Binding-site contacts:
Ligand atom C15 contacts residue ILE143 of chain 2.A at 3.6 Å (hydrophobic).
Ligand atom C25 contacts residue SER150 of chain 2.A at 3.6 Å.
Ligand atom C4 contacts residue TYR170 of chain 2.A at 3.6 Å (hydrophobic).
Ligand atom C34 contacts residue SER153 of chain 2.A at 3.8 Å.
Ligand atom O33 contacts residue SER153 of chain 2.A at 2.8 Å (h-bond).
Ligand atom C10 contacts residue HIS180 of chain 2.A at 3.6 Å.
Ligand atom C13 contacts residue LEU105 of chain 2.A at 3.7 Å (hydrophobic).
Ligand atom C26 contacts residue SER150 of chain 2.A at 3.8 Å.
Ligand atom C5 contacts residue LEU108 of chain 2.A at 3.7 Å (hydrophobic).
Ligand atom C27 contacts residue SER112 of chain 2.A at 3.8 Å.
Ligand atom O9 contacts residue HIS270 of chain 2.A at 2.9 Å (h-bond).
Ligand atom C32 contacts residue CYS163 of chain 2.A at 3.8 Å (hydrophobic).
Ligand atom C4 contacts residue LEU105 of chain 2.A at 3.6 Å (hydrophobic).
Ligand atom O33 contacts residue SER150 of chain 2.A at 3.3 Å.
Ligand atom C4 contacts residue LEU108 of chain 2.A at 3.5 Å (hydrophobic).
Ligand atom C2 contacts residue LEU105 of chain 2.A at 3.8 Å (hydrophobic).
Ligand atom C7 contacts residue TRP161 of chain 2.A at 3.4 Å (hydrophobic).
Ligand atom O30 contacts residue ARG149 of chain 2.A at 2.9 Å (salt-bridge).
Ligand atom C5 contacts residue TYR170 of chain 2.A at 3.5 Å (hydrophobic).
Ligand atom C15 contacts residue HIS270 of chain 2.A at 3.7 Å.
Ligand atom C28 contacts residue ILE146 of chain 2.A at 3.7 Å (hydrophobic).
Ligand atom O33 contacts residue TYR22 of chain 2.A at 3.0 Å (h-bond).
Ligand atom O9 contacts residue TYR274 of chain 2.A at 3.7 Å.
Ligand atom C32 contacts residue TYR22 of chain 2.A at 3.7 Å (hydrophobic).
Ligand atom C14 contacts residue HIS270 of chain 2.A at 3.6 Å.
Ligand atom C34 contacts residue CYS163 of chain 2.A at 3.5 Å (hydrophobic).
Ligand atom C13 contacts residue HIS180 of chain 2.A at 3.6 Å.
Ligand atom C14 contacts residue ILE143 of chain 2.A at 3.8 Å (hydrophobic).
Ligand atom C21 contacts residue MET147 of chain 2.A at 3.5 Å (hydrophobic).
Ligand atom C28 contacts residue SER112 of chain 2.A at 3.1 Å.
Ligand atom C32 contacts residue SER153 of chain 2.A at 3.6 Å.
Ligand atom C3 contacts residue TYR170 of chain 2.A at 3.8 Å (hydrophobic).
Ligand atom C11 contacts residue PHE295 of chain 2.A at 3.9 Å (hydrophobic).
Ligand atom C14 contacts residue VAL109 of chain 2.A at 3.7 Å (hydrophobic).
Ligand atom C3 contacts residue VAL175 of chain 2.A at 3.8 Å (hydrophobic).
Ligand atom O9 contacts residue HIS180 of chain 2.A at 2.7 Å (h-bond).
Ligand atom C12 contacts residue LEU277 of chain 2.A at 3.9 Å (hydrophobic).
Ligand atom O30 contacts residue SER112 of chain 2.A at 3.0 Å (h-bond).
Ligand atom C24 contacts residue SER150 of chain 2.A at 3.5 Å.
Ligand atom C2 contacts residue MET101 of chain 2.A at 3.6 Å (hydrophobic).

A small-molecule ligand and the protein it binds are described below.
Small molecule (SMILES): C=C1/C(=C\C=C(/CCCCCC)c2cccc(CCCCCC(C)(C)O)c2)C[C@@H](O)C[C@@H]1O

Sequence of chain 2.A:
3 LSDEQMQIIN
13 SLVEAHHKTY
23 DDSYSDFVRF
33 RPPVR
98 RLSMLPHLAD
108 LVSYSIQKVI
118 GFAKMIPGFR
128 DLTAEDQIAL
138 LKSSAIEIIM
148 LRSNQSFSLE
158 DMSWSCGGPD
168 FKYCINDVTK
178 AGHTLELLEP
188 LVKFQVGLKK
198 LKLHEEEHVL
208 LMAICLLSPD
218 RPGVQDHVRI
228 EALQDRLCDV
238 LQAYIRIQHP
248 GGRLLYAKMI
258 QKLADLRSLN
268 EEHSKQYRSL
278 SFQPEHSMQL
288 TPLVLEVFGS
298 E